Binding-site contacts:
Ligand atom C7 contacts residue ASN785 of chain 1.A at 3.5 Å.
Ligand atom C5 contacts residue ASN785 of chain 1.A at 3.6 Å.
Ligand atom O7 contacts residue ASN785 of chain 1.A at 4.4 Å.
Ligand atom C3 contacts residue ASN785 of chain 1.A at 3.9 Å.
Ligand atom O5 contacts residue ASN1145 of chain 1.A at 4.4 Å.
Ligand atom C8 contacts residue ASN785 of chain 1.A at 3.6 Å.
Ligand atom C1 contacts residue ASN785 of chain 1.A at 1.4 Å.
Ligand atom O5 contacts residue ASN785 of chain 1.A at 2.3 Å (h-bond).
Ligand atom C1 contacts residue ASN1145 of chain 1.A at 4.4 Å.
Ligand atom C2 contacts residue ASN785 of chain 1.A at 2.6 Å.
Ligand atom O6 contacts residue ASN785 of chain 1.A at 4.4 Å.
Ligand atom C4 contacts residue ASN785 of chain 1.A at 4.2 Å.
Ligand atom N2 contacts residue ASN785 of chain 1.A at 3.0 Å (h-bond).

Sequence of chain 1.A:
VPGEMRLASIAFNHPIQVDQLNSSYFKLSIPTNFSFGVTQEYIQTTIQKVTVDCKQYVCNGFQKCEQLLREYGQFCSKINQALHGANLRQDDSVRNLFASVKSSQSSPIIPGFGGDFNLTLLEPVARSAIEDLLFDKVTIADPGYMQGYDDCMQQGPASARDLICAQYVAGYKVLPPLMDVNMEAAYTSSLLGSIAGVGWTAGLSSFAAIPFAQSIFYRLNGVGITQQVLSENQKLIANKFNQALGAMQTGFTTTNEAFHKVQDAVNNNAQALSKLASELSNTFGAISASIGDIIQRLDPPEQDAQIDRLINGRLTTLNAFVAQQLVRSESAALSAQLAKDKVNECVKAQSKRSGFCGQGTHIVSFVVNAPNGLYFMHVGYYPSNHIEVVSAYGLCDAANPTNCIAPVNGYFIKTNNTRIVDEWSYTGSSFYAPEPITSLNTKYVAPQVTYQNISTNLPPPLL

This small molecule binds to this protein.
Small molecule (SMILES): CC(=O)N[C@H]1[C@H](O[C@H]2[C@H](O)[C@@H](NC(C)=O)CO[C@@H]2CO)O[C@H](CO)[C@@H](O)[C@@H]1O